Sequence of chain 1.B:
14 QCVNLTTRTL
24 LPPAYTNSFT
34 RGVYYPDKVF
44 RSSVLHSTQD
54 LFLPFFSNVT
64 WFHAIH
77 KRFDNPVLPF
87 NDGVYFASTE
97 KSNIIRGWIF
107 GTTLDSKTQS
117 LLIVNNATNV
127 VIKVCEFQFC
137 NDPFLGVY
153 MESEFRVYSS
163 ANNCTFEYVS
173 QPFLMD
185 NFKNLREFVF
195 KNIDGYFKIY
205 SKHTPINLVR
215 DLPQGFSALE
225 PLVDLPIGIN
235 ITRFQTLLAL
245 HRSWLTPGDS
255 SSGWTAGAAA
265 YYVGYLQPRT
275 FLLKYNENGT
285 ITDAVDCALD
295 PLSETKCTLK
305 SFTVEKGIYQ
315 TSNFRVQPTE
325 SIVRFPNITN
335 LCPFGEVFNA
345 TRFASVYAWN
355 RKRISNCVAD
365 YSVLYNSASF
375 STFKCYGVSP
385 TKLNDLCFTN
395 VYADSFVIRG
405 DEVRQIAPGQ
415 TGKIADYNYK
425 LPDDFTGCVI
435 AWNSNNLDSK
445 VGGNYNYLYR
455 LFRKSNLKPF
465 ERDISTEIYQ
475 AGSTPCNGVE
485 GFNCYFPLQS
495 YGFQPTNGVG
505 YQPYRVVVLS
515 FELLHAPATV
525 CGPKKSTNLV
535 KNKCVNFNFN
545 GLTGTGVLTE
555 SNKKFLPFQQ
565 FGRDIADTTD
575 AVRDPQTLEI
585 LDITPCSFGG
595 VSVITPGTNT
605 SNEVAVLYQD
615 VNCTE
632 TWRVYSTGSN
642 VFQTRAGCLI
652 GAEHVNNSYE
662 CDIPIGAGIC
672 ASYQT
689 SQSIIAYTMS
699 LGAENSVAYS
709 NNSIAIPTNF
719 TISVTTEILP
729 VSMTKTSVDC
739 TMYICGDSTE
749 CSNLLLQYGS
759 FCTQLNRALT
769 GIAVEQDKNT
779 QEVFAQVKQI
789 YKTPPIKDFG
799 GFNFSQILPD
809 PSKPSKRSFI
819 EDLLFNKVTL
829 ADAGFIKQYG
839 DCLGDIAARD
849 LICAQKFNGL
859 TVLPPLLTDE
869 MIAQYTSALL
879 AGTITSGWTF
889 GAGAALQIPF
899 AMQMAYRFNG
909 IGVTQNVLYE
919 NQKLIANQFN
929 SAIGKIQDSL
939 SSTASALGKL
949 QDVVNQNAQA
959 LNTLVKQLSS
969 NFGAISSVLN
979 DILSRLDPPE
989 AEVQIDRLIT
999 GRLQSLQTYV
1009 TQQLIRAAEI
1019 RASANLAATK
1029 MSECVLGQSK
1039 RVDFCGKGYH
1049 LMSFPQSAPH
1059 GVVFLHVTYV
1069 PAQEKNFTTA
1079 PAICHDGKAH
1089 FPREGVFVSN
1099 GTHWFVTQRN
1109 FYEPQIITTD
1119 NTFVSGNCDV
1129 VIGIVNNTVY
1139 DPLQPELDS

This small molecule binds to this protein.
Small molecule (SMILES): CC(=O)N[C@H]1[C@H](O[C@H]2[C@H](O)[C@@H](NC(C)=O)CO[C@@H]2CO)O[C@H](CO)[C@@H](O)[C@@H]1O

Binding-site contacts:
Ligand atom C4 contacts residue ASN1134 of chain 1.B at 4.2 Å.
Ligand atom C7 contacts residue ASN1134 of chain 1.B at 3.7 Å.
Ligand atom C1 contacts residue ASN1134 of chain 1.B at 1.4 Å.
Ligand atom O5 contacts residue ASN1134 of chain 1.B at 2.4 Å (h-bond).
Ligand atom N2 contacts residue ASN1134 of chain 1.B at 2.9 Å (h-bond).
Ligand atom O7 contacts residue ASN1134 of chain 1.B at 4.1 Å.
Ligand atom C3 contacts residue ASN1134 of chain 1.B at 3.8 Å.
Ligand atom C5 contacts residue ASN1134 of chain 1.B at 3.6 Å.
Ligand atom C2 contacts residue ASN1134 of chain 1.B at 2.5 Å.